Sequence of chain 7.A:
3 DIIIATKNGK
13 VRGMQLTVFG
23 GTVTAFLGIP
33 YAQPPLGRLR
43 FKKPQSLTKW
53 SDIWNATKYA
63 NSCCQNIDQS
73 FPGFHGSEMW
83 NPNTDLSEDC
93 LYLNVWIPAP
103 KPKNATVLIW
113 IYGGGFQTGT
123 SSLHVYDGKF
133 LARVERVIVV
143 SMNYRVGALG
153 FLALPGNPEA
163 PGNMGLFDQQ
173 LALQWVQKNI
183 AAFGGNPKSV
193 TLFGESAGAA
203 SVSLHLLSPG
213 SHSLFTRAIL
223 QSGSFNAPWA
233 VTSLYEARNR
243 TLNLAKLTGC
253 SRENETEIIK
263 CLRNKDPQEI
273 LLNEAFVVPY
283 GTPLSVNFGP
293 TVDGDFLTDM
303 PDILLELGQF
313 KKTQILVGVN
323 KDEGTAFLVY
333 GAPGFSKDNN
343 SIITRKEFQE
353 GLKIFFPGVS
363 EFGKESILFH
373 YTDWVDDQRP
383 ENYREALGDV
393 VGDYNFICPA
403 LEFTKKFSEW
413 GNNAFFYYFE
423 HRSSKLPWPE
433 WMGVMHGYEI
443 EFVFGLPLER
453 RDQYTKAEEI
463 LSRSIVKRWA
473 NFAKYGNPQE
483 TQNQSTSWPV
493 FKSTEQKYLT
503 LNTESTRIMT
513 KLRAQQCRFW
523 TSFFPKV

This protein binds this small molecule.
Small molecule (SMILES): CC(=O)N[C@@H]1[C@@H](O)[C@H](O)[C@@H](CO)O[C@H]1O

Binding-site contacts:
Ligand atom C1 contacts residue ASN256 of chain 7.A at 1.4 Å.
Ligand atom N2 contacts residue ASN256 of chain 7.A at 3.1 Å (h-bond).
Ligand atom C4 contacts residue ASN256 of chain 7.A at 4.3 Å.
Ligand atom N2 contacts residue GLU259 of chain 7.A at 3.8 Å.
Ligand atom C8 contacts residue GLU259 of chain 7.A at 3.1 Å.
Ligand atom O7 contacts residue ASN256 of chain 7.A at 4.0 Å.
Ligand atom C2 contacts residue ASN256 of chain 7.A at 2.6 Å.
Ligand atom C7 contacts residue ASN256 of chain 7.A at 3.8 Å.
Ligand atom O5 contacts residue ASN256 of chain 7.A at 2.4 Å (h-bond).
Ligand atom C5 contacts residue ASN256 of chain 7.A at 3.7 Å.
Ligand atom C3 contacts residue ASN256 of chain 7.A at 3.9 Å.
Ligand atom O6 contacts residue ASN256 of chain 7.A at 4.5 Å.
Ligand atom C7 contacts residue GLU259 of chain 7.A at 3.9 Å.